Binding-site contacts:
Ligand atom N1 contacts residue ILE162 of chain 1.A at 3.6 Å.
Ligand atom O41 contacts residue MET252 of chain 1.A at 3.4 Å.
Ligand atom N26 contacts residue THR87 of chain 1.A at 3.6 Å.
Ligand atom O29 contacts residue ILE163 of chain 1.A at 3.8 Å.
Ligand atom O42 contacts residue HIS248 of chain 1.A at 3.0 Å (h-bond).
Ligand atom C19 contacts residue LEU138 of chain 1.A at 3.7 Å (hydrophobic).
Ligand atom O41 contacts residue LEU268 of chain 1.A at 3.5 Å.
Ligand atom O30 contacts residue PHE126 of chain 1.A at 3.5 Å.
Ligand atom C17 contacts residue LEU129 of chain 1.A at 3.9 Å (hydrophobic).
Ligand atom C9 contacts residue ILE162 of chain 1.A at 3.8 Å (hydrophobic).
Ligand atom CL1 contacts residue PHE159 of chain 1.A at 3.4 Å.
Ligand atom C4 contacts residue ILE162 of chain 1.A at 3.9 Å (hydrophobic).
Ligand atom CL1 contacts residue VAL80 of chain 1.A at 3.6 Å.
Ligand atom C38 contacts residue HIS248 of chain 1.A at 3.8 Å.
Ligand atom C3 contacts residue PHE81 of chain 1.A at 3.8 Å (hydrophobic).
Ligand atom C25 contacts residue THR87 of chain 1.A at 3.2 Å.
Ligand atom C38 contacts residue LEU268 of chain 1.A at 3.4 Å (hydrophobic).
Ligand atom CL1 contacts residue LEU155 of chain 1.A at 3.3 Å.
Ligand atom O42 contacts residue HIS122 of chain 1.A at 3.0 Å (h-bond).
Ligand atom O42 contacts residue TYR272 of chain 1.A at 2.5 Å (h-bond).
Ligand atom O29 contacts residue LYS166 of chain 1.A at 3.6 Å.
Ligand atom C19 contacts residue CYS84 of chain 1.A at 3.6 Å (hydrophobic).
Ligand atom C4 contacts residue CYS84 of chain 1.A at 3.5 Å (hydrophobic).
Ligand atom C2 contacts residue CYS84 of chain 1.A at 3.8 Å (hydrophobic).
Ligand atom O29 contacts residue ILE162 of chain 1.A at 3.8 Å.
Ligand atom C20 contacts residue CYS84 of chain 1.A at 3.6 Å (hydrophobic).
Ligand atom O30 contacts residue HIS248 of chain 1.A at 3.3 Å.
Ligand atom C8 contacts residue ILE163 of chain 1.A at 3.5 Å (hydrophobic).
Ligand atom C38 contacts residue TYR272 of chain 1.A at 3.0 Å (hydrophobic).
Ligand atom C6 contacts residue PHE81 of chain 1.A at 3.8 Å (hydrophobic).
Ligand atom O41 contacts residue TYR272 of chain 1.A at 2.8 Å (h-bond).
Ligand atom C3 contacts residue CYS84 of chain 1.A at 3.5 Å (hydrophobic).
Ligand atom C7 contacts residue PHE159 of chain 1.A at 3.7 Å (hydrophobic).
Ligand atom C9 contacts residue ILE163 of chain 1.A at 3.3 Å (hydrophobic).
Ligand atom C35 contacts residue THR88 of chain 1.A at 3.5 Å.
Ligand atom C5 contacts residue CYS84 of chain 1.A at 3.9 Å (hydrophobic).
Ligand atom C18 contacts residue LEU129 of chain 1.A at 3.8 Å (hydrophobic).
Ligand atom C35 contacts residue LEU268 of chain 1.A at 3.2 Å (hydrophobic).
Ligand atom N26 contacts residue LEU129 of chain 1.A at 3.9 Å.
Ligand atom C5 contacts residue ILE162 of chain 1.A at 3.5 Å (hydrophobic).

The small molecule below binds the protein below.
Small molecule (SMILES): O=C(O)CCCc1cc2cc(Cl)ccc2n1S(=O)(=O)c1ccc2ncsc2c1

Sequence of chain 1.A:
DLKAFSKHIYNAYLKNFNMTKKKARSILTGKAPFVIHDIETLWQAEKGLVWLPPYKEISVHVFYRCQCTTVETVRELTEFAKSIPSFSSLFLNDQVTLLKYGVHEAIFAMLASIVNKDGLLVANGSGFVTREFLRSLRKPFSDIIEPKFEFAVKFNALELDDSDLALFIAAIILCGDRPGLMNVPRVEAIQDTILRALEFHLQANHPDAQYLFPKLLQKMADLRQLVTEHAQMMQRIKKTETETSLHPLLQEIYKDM